Binding-site contacts:
Ligand atom C11 contacts residue PRO52 of chain 2.C at 4.1 Å (hydrophobic).
Ligand atom C2 contacts residue LEU64 of chain 2.C at 3.9 Å (hydrophobic).
Ligand atom N contacts residue CYS106 of chain 2.C at 4.4 Å.
Ligand atom O contacts residue TYR109 of chain 2.C at 4.3 Å.
Ligand atom C2 contacts residue LEU62 of chain 2.C at 4.3 Å (hydrophobic).
Ligand atom C4 contacts residue ILE116 of chain 2.C at 4.2 Å (hydrophobic).
Ligand atom C11 contacts residue TRP51 of chain 2.C at 4.1 Å (hydrophobic).
Ligand atom C9 contacts residue LEU62 of chain 2.C at 4.0 Å (hydrophobic).
Ligand atom C8 contacts residue PRO52 of chain 2.C at 3.6 Å (hydrophobic).
Ligand atom C6 contacts residue ILE116 of chain 2.C at 4.4 Å (hydrophobic).
Ligand atom C9 contacts residue PRO52 of chain 2.C at 3.9 Å (hydrophobic).
Ligand atom C3 contacts residue ASN110 of chain 2.C at 4.1 Å.
Ligand atom C5 contacts residue PRO52 of chain 2.C at 3.7 Å (hydrophobic).
Ligand atom C10 contacts residue PRO52 of chain 2.C at 4.1 Å (hydrophobic).
Ligand atom C8 contacts residue LEU62 of chain 2.C at 3.9 Å (hydrophobic).
Ligand atom N contacts residue ASN110 of chain 2.C at 3.6 Å (h-bond).
Ligand atom C1 contacts residue ASN110 of chain 2.C at 3.1 Å.
Ligand atom C1 contacts residue TYR109 of chain 2.C at 3.4 Å (hydrophobic).
Ligand atom O contacts residue ASN110 of chain 2.C at 3.2 Å (h-bond).
Ligand atom C12 contacts residue ILE116 of chain 2.C at 4.3 Å (hydrophobic).
Ligand atom C10 contacts residue LEU62 of chain 2.C at 4.3 Å (hydrophobic).
Ligand atom C10 contacts residue TRP51 of chain 2.C at 3.9 Å (hydrophobic).
Ligand atom C5 contacts residue PHE53 of chain 2.C at 3.7 Å (hydrophobic).
Ligand atom C5 contacts residue VAL57 of chain 2.C at 4.0 Å (hydrophobic).
Ligand atom O contacts residue TYR67 of chain 2.C at 4.5 Å.
Ligand atom C12 contacts residue PRO52 of chain 2.C at 4.0 Å (hydrophobic).
Ligand atom C1 contacts residue LEU64 of chain 2.C at 3.4 Å (hydrophobic).
Ligand atom C5 contacts residue ILE116 of chain 2.C at 4.3 Å (hydrophobic).
Ligand atom C4 contacts residue VAL57 of chain 2.C at 3.9 Å (hydrophobic).
Ligand atom C6 contacts residue VAL57 of chain 2.C at 4.4 Å (hydrophobic).
Ligand atom C7 contacts residue PRO52 of chain 2.C at 4.0 Å (hydrophobic).
Ligand atom C7 contacts residue LEU62 of chain 2.C at 4.3 Å (hydrophobic).
Ligand atom C2 contacts residue ASN110 of chain 2.C at 3.8 Å.
Ligand atom N contacts residue VAL57 of chain 2.C at 4.1 Å.
Ligand atom N contacts residue ILE116 of chain 2.C at 4.5 Å.

Sequence of chain 2.C:
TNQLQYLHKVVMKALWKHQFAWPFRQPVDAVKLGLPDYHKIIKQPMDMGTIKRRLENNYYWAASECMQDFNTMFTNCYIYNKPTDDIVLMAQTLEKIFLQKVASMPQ

The small molecule below binds the protein below.
Small molecule (SMILES): CCc1onc(C)c1-c1ccccc1